Binding-site contacts:
Ligand atom C20 contacts residue SER175 of chain 1.A at 3.4 Å.
Ligand atom C10 contacts residue ALA112 of chain 1.A at 3.6 Å (hydrophobic).
Ligand atom C10 contacts residue NAD1 of chain 1.I at 3.3 Å.
Ligand atom C19 contacts residue MET226 of chain 1.A at 3.6 Å (hydrophobic).
Ligand atom C1 contacts residue NAD1 of chain 1.I at 3.5 Å.
Ligand atom C6 contacts residue LEU119 of chain 1.A at 3.7 Å (hydrophobic).
Ligand atom C10 contacts residue MET179 of chain 1.A at 3.9 Å (hydrophobic).
Ligand atom C14 contacts residue NAD1 of chain 1.I at 3.2 Å.
Ligand atom C5 contacts residue ALA114 of chain 1.A at 3.7 Å (hydrophobic).
Ligand atom C9 contacts residue ALA216 of chain 1.A at 3.3 Å (hydrophobic).
Ligand atom C20 contacts residue TYR176 of chain 1.A at 3.2 Å (hydrophobic).
Ligand atom C19 contacts residue TYR176 of chain 1.A at 3.5 Å (hydrophobic).
Ligand atom C13 contacts residue TYR176 of chain 1.A at 3.5 Å (hydrophobic).
Ligand atom C5 contacts residue PHE113 of chain 1.A at 3.4 Å (hydrophobic).
Ligand atom O18 contacts residue TYR176 of chain 1.A at 3.9 Å.
Ligand atom C11 contacts residue ALA216 of chain 1.A at 3.9 Å (hydrophobic).
Ligand atom O21 contacts residue TYR176 of chain 1.A at 3.5 Å.
Ligand atom C3 contacts residue ALA112 of chain 1.A at 3.5 Å (hydrophobic).
Ligand atom C23 contacts residue TYR166 of chain 1.A at 3.4 Å (hydrophobic).
Ligand atom C1 contacts residue PHE223 of chain 1.A at 3.7 Å (hydrophobic).
Ligand atom N15 contacts residue NAD1 of chain 1.I at 2.6 Å (h-bond).
Ligand atom C13 contacts residue NAD1 of chain 1.I at 3.5 Å.
Ligand atom C11 contacts residue TYR176 of chain 1.A at 3.9 Å (hydrophobic).
Ligand atom O18 contacts residue PRO174 of chain 1.A at 3.8 Å.
Ligand atom C5 contacts residue ALA112 of chain 1.A at 3.7 Å (hydrophobic).
Ligand atom C16 contacts residue PHE223 of chain 1.A at 3.8 Å (hydrophobic).
Ligand atom C2 contacts residue TYR176 of chain 1.A at 3.8 Å (hydrophobic).
Ligand atom O18 contacts residue MET226 of chain 1.A at 3.4 Å (h-bond).
Ligand atom C7 contacts residue ALA216 of chain 1.A at 3.7 Å (hydrophobic).
Ligand atom C2 contacts residue PHE223 of chain 1.A at 3.7 Å (hydrophobic).
Ligand atom N15 contacts residue TYR176 of chain 1.A at 2.9 Å (h-bond).
Ligand atom C14 contacts residue TYR176 of chain 1.A at 3.6 Å (hydrophobic).
Ligand atom C7 contacts residue LEU119 of chain 1.A at 3.4 Å (hydrophobic).
Ligand atom C17 contacts residue TYR176 of chain 1.A at 3.5 Å (hydrophobic).
Ligand atom C22 contacts residue TYR176 of chain 1.A at 3.2 Å (hydrophobic).
Ligand atom C3 contacts residue MET179 of chain 1.A at 3.7 Å (hydrophobic).
Ligand atom N12 contacts residue TYR176 of chain 1.A at 3.7 Å.
Ligand atom C20 contacts residue MET226 of chain 1.A at 3.6 Å (hydrophobic).
Ligand atom C20 contacts residue PRO174 of chain 1.A at 3.3 Å (hydrophobic).
Ligand atom C3 contacts residue PHE113 of chain 1.A at 3.5 Å (hydrophobic).

Sequence of chain 1.A:
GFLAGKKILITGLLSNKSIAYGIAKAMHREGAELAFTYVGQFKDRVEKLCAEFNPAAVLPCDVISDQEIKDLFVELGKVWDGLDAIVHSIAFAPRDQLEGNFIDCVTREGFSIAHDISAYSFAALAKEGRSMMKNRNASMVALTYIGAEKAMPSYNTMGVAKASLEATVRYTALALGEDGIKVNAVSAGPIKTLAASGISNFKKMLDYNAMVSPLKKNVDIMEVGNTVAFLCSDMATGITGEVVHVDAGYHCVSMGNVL

This protein binds this small molecule.
Small molecule (SMILES): c1cc2c(cc1Cn1cnc3cc4c(cc31)CCCC4)OCO2